Binding-site contacts:
Ligand atom CB contacts residue GLY199 of chain 1.B at 3.5 Å.
Ligand atom CA contacts residue GLY199 of chain 1.B at 4.0 Å.
Ligand atom CB contacts residue TYR200 of chain 1.B at 3.5 Å (hydrophobic).
Ligand atom O contacts residue ILE77 of chain 1.C at 3.3 Å.
Ligand atom CB contacts residue GLU207 of chain 1.B at 3.9 Å.
Ligand atom CA contacts residue ILE77 of chain 1.C at 3.8 Å (hydrophobic).
Ligand atom N contacts residue GLY199 of chain 1.B at 3.6 Å.
Ligand atom SG contacts residue HIS75 of chain 1.C at 4.0 Å.
Ligand atom C contacts residue GLN248 of chain 1.B at 3.6 Å.
Ligand atom CG2 contacts residue ILE289 of chain 1.D at 3.9 Å (hydrophobic).
Ligand atom O contacts residue GLN248 of chain 1.B at 3.3 Å (h-bond).
Ligand atom CB contacts residue SER201 of chain 1.B at 3.4 Å.
Ligand atom CH2 contacts residue THR196 of chain 1.B at 3.6 Å.
Ligand atom CG2 contacts residue SER201 of chain 1.B at 4.0 Å.
Ligand atom CH2 contacts residue ARG179 of chain 1.C at 3.8 Å.
Ligand atom CE3 contacts residue SER201 of chain 1.B at 3.7 Å.
Ligand atom CE3 contacts residue GLY199 of chain 1.B at 3.2 Å.
Ligand atom O contacts residue HIS75 of chain 1.C at 4.0 Å.
Ligand atom CZ3 contacts residue GLY199 of chain 1.B at 4.0 Å.
Ligand atom CZ3 contacts residue SER201 of chain 1.B at 3.8 Å.
Ligand atom CB contacts residue GLY199 of chain 1.B at 3.9 Å.
Ligand atom OG1 contacts residue ILE289 of chain 1.D at 3.6 Å.
Ligand atom N contacts residue GLY199 of chain 1.B at 4.0 Å.
Ligand atom CZ3 contacts residue THR196 of chain 1.B at 3.6 Å.
Ligand atom CG2 contacts residue PHE202 of chain 1.B at 3.7 Å (hydrophobic).
Ligand atom N contacts residue ILE77 of chain 1.C at 3.9 Å.
Ligand atom CB contacts residue GLU74 of chain 1.C at 3.4 Å.
Ligand atom OG1 contacts residue SER201 of chain 1.B at 4.0 Å.
Ligand atom CE2 contacts residue SER201 of chain 1.B at 3.7 Å.
Ligand atom CH2 contacts residue SER201 of chain 1.B at 3.9 Å.
Ligand atom CE3 contacts residue PRO114 of chain 1.C at 3.9 Å (hydrophobic).
Ligand atom OG1 contacts residue GLU207 of chain 1.B at 3.0 Å (salt-bridge).
Ligand atom C contacts residue ILE77 of chain 1.C at 3.7 Å (hydrophobic).
Ligand atom CZ2 contacts residue SER201 of chain 1.B at 3.9 Å.
Ligand atom CD2 contacts residue SER201 of chain 1.B at 3.6 Å.
Ligand atom CA contacts residue GLN248 of chain 1.B at 3.5 Å.
Ligand atom O contacts residue ILE77 of chain 1.C at 3.8 Å.
Ligand atom CB contacts residue THR79 of chain 1.C at 3.7 Å.
Ligand atom CZ3 contacts residue PRO114 of chain 1.C at 3.6 Å (hydrophobic).
Ligand atom CZ2 contacts residue ARG179 of chain 1.C at 3.4 Å.

A protein and the small-molecule ligand that binds it are described below.
Small molecule (SMILES): C[C@@H]1NC(=O)[C@H](C[C@](C)(O)CO)NC(=O)[C@H](CC2=CN=C3C=CC=CC23)NC(=O)[C@H](C)NC(=O)[C@@H]2C[C@@H](O)CN2C(=O)[C@H](CS)NC(=O)[C@H]([C@H](C)O)NC1=O

Sequence of chain 1.B:
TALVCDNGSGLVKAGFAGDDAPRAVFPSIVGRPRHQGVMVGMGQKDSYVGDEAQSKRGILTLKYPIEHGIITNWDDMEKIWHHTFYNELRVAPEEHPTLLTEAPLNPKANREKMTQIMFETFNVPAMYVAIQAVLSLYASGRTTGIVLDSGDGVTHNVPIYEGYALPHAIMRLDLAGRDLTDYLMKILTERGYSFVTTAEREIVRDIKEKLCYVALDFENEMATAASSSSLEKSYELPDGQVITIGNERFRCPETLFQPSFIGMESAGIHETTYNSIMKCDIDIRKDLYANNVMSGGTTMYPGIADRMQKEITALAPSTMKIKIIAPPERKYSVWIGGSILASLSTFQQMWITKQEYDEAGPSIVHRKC

Sequence of chain 1.D:
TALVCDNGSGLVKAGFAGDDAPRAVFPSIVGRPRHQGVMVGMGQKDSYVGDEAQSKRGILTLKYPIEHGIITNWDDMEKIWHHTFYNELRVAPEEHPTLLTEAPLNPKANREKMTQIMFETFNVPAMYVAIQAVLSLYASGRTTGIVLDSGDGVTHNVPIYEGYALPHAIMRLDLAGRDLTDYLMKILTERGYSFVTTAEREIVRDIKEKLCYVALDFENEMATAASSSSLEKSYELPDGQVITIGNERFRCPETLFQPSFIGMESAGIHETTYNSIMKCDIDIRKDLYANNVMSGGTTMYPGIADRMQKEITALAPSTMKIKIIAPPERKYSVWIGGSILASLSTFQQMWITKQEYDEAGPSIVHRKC

Sequence of chain 1.C:
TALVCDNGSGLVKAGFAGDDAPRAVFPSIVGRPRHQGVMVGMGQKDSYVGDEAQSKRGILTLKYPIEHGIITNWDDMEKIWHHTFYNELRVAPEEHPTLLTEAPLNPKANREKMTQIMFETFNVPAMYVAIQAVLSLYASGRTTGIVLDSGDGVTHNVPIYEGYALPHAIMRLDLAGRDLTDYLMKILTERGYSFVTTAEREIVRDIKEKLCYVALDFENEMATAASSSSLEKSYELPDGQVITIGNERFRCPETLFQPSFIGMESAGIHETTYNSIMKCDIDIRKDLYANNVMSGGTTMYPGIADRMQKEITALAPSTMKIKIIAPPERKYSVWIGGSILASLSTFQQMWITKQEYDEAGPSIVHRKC